Sequence of chain 1.D:
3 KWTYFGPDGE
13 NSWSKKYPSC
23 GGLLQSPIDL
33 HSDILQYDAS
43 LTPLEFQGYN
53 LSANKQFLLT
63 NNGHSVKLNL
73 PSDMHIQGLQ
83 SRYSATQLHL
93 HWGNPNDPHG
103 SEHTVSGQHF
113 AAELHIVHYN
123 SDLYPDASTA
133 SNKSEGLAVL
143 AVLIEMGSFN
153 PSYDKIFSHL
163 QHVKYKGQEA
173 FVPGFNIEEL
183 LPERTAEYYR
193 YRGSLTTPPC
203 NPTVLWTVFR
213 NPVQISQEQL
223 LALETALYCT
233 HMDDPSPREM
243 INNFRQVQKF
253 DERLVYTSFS

This protein binds this small molecule.
Small molecule (SMILES): CCCSc1ccc(S(N)(=O)=O)cc1

Binding-site contacts:
Ligand atom C10 contacts residue THR199 of chain 1.D at 3.3 Å.
Ligand atom C5 contacts residue HIS91 of chain 1.D at 3.9 Å.
Ligand atom O4 contacts residue LEU197 of chain 1.D at 3.3 Å.
Ligand atom O1 contacts residue VAL141 of chain 1.D at 3.9 Å.
Ligand atom O4 contacts residue SER196 of chain 1.D at 4.0 Å.
Ligand atom C5 contacts residue LEU197 of chain 1.D at 3.6 Å (hydrophobic).
Ligand atom C9 contacts residue EDO1 of chain 1.W at 3.7 Å.
Ligand atom S2 contacts residue THR198 of chain 1.D at 3.9 Å.
Ligand atom O1 contacts residue VAL119 of chain 1.D at 3.9 Å.
Ligand atom C10 contacts residue LEU197 of chain 1.D at 3.8 Å (hydrophobic).
Ligand atom O1 contacts residue HIS91 of chain 1.D at 3.3 Å.
Ligand atom O1 contacts residue ZN1 of chain 1.V at 3.0 Å.
Ligand atom O1 contacts residue HIS117 of chain 1.D at 3.4 Å (h-bond).
Ligand atom S2 contacts residue HIS117 of chain 1.D at 4.0 Å.
Ligand atom N3 contacts residue THR198 of chain 1.D at 2.9 Å (h-bond).
Ligand atom C6 contacts residue LEU197 of chain 1.D at 3.7 Å (hydrophobic).
Ligand atom S2 contacts residue HIS91 of chain 1.D at 3.9 Å.
Ligand atom C14 contacts residue SER133 of chain 1.D at 4.0 Å.
Ligand atom C6 contacts residue HIS91 of chain 1.D at 3.8 Å.
Ligand atom C10 contacts residue EDO1 of chain 1.W at 3.7 Å.
Ligand atom C13 contacts residue SER133 of chain 1.D at 4.0 Å.
Ligand atom O1 contacts residue TRP208 of chain 1.D at 3.8 Å.
Ligand atom C9 contacts residue THR199 of chain 1.D at 3.1 Å.
Ligand atom C9 contacts residue LEU197 of chain 1.D at 3.9 Å (hydrophobic).
Ligand atom C7 contacts residue LEU197 of chain 1.D at 3.8 Å (hydrophobic).
Ligand atom N3 contacts residue ZN1 of chain 1.V at 2.0 Å.
Ligand atom N3 contacts residue HIS93 of chain 1.D at 3.3 Å (h-bond).
Ligand atom C7 contacts residue EDO1 of chain 1.W at 4.0 Å.
Ligand atom C6 contacts residue EDO1 of chain 1.W at 4.0 Å.
Ligand atom S2 contacts residue ZN1 of chain 1.V at 3.0 Å.
Ligand atom O4 contacts residue TRP208 of chain 1.D at 3.5 Å.
Ligand atom N3 contacts residue HIS91 of chain 1.D at 3.2 Å (h-bond).
Ligand atom C6 contacts residue VAL119 of chain 1.D at 3.7 Å (hydrophobic).
Ligand atom O4 contacts residue THR198 of chain 1.D at 2.9 Å (h-bond).
Ligand atom C8 contacts residue EDO1 of chain 1.W at 3.8 Å.
Ligand atom N3 contacts residue GLU104 of chain 1.D at 4.0 Å.
Ligand atom N3 contacts residue HIS117 of chain 1.D at 3.4 Å (h-bond).
Ligand atom C5 contacts residue EDO1 of chain 1.W at 4.0 Å.
Ligand atom C14 contacts residue ALA129 of chain 1.D at 3.6 Å (hydrophobic).
Ligand atom C8 contacts residue LEU197 of chain 1.D at 3.8 Å (hydrophobic).